This protein binds this small molecule.
Small molecule (SMILES): CC(=O)N[C@@H]1[C@@H](O)[C@H](O)[C@@H](CO)O[C@H]1O

Sequence of chain 1.F:
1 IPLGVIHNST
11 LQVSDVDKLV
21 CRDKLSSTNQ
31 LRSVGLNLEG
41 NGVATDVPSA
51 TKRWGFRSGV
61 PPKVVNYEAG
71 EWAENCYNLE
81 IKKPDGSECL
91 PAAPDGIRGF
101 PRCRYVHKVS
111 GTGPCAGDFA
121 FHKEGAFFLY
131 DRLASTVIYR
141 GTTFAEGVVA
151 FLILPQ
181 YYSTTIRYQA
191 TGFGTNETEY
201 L

Sequence of chain 1.J:
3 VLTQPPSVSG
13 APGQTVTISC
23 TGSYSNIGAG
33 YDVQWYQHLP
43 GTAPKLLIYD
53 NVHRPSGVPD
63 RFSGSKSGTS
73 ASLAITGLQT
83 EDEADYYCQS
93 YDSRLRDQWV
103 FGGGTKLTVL

Binding-site contacts:
Ligand atom O7 contacts residue ASN196 of chain 1.F at 3.4 Å (h-bond).
Ligand atom C6 contacts residue TYR26 of chain 1.J at 4.4 Å (hydrophobic).
Ligand atom C7 contacts residue GLU197 of chain 1.F at 4.2 Å.
Ligand atom C8 contacts residue GLU197 of chain 1.F at 3.3 Å.
Ligand atom C2 contacts residue ASN196 of chain 1.F at 2.0 Å.
Ligand atom O3 contacts residue ASN196 of chain 1.F at 4.4 Å.
Ligand atom C7 contacts residue ASN196 of chain 1.F at 3.2 Å.
Ligand atom O5 contacts residue TYR26 of chain 1.J at 4.0 Å.
Ligand atom C3 contacts residue TYR26 of chain 1.J at 4.2 Å (hydrophobic).
Ligand atom C1 contacts residue TYR26 of chain 1.J at 3.9 Å (hydrophobic).
Ligand atom C3 contacts residue ASN196 of chain 1.F at 3.5 Å.
Ligand atom O5 contacts residue ASN196 of chain 1.F at 2.4 Å (h-bond).
Ligand atom C8 contacts residue ASN196 of chain 1.F at 3.6 Å.
Ligand atom C5 contacts residue ASN196 of chain 1.F at 3.6 Å.
Ligand atom C1 contacts residue ASN196 of chain 1.F at 1.4 Å.
Ligand atom N2 contacts residue GLU197 of chain 1.F at 4.0 Å.
Ligand atom C5 contacts residue TYR26 of chain 1.J at 3.7 Å (hydrophobic).
Ligand atom N2 contacts residue ASN196 of chain 1.F at 2.5 Å (h-bond).
Ligand atom C4 contacts residue ASN196 of chain 1.F at 4.0 Å.